Binding-site contacts:
Ligand atom C5 contacts residue THR220 of chain 1.C at 3.8 Å.
Ligand atom C3 contacts residue ASN218 of chain 1.C at 3.8 Å.
Ligand atom C1 contacts residue ASN218 of chain 1.C at 1.4 Å.
Ligand atom O7 contacts residue GLU449 of chain 1.A at 3.9 Å.
Ligand atom C6 contacts residue THR220 of chain 1.C at 4.5 Å.
Ligand atom O5 contacts residue THR220 of chain 1.C at 3.8 Å.
Ligand atom O5 contacts residue ASN218 of chain 1.C at 2.4 Å (h-bond).
Ligand atom C8 contacts residue ASN218 of chain 1.C at 4.4 Å.
Ligand atom C7 contacts residue ASN218 of chain 1.C at 3.4 Å.
Ligand atom O7 contacts residue ASN218 of chain 1.C at 3.6 Å (h-bond).
Ligand atom C4 contacts residue ASN218 of chain 1.C at 4.2 Å.
Ligand atom O5 contacts residue THR93 of chain 1.C at 4.5 Å.
Ligand atom N2 contacts residue ASN218 of chain 1.C at 2.9 Å (h-bond).
Ligand atom O6 contacts residue THR220 of chain 1.C at 3.9 Å.
Ligand atom C2 contacts residue ASN218 of chain 1.C at 2.5 Å.
Ligand atom O6 contacts residue THR93 of chain 1.C at 4.5 Å.
Ligand atom C1 contacts residue THR220 of chain 1.C at 3.8 Å.
Ligand atom C5 contacts residue ASN218 of chain 1.C at 3.7 Å.

The small molecule below binds the protein below.
Small molecule (SMILES): CC(=O)N[C@@H]1[C@@H](O)[C@H](O)[C@@H](CO)O[C@H]1O

Sequence of chain 1.A:
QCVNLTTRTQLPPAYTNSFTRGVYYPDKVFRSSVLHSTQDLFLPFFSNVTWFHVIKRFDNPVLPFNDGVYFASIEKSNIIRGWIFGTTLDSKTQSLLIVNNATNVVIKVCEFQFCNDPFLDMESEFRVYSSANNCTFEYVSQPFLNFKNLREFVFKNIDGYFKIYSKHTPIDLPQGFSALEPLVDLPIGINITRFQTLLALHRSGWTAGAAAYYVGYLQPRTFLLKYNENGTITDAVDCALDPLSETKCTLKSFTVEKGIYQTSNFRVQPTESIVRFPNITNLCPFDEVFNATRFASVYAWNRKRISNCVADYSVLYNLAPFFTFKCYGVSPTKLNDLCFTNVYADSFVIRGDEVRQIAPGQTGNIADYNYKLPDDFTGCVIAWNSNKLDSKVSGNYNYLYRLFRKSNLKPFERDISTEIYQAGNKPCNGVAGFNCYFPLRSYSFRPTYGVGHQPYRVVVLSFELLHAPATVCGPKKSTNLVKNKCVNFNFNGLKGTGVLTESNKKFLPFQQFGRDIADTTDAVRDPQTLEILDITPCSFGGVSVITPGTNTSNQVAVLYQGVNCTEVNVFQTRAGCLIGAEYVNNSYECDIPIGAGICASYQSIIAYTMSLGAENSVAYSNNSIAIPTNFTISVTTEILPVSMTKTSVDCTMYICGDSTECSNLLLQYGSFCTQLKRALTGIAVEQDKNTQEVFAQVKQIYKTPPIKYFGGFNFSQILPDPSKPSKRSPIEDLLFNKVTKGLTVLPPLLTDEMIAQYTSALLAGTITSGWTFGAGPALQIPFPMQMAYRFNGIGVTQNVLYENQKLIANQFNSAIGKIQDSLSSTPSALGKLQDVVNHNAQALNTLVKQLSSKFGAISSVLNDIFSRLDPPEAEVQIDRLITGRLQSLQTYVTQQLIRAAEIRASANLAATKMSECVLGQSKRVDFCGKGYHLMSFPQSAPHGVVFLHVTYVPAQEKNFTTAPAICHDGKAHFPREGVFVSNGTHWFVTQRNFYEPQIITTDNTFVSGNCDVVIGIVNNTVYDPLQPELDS

Sequence of chain 1.C:
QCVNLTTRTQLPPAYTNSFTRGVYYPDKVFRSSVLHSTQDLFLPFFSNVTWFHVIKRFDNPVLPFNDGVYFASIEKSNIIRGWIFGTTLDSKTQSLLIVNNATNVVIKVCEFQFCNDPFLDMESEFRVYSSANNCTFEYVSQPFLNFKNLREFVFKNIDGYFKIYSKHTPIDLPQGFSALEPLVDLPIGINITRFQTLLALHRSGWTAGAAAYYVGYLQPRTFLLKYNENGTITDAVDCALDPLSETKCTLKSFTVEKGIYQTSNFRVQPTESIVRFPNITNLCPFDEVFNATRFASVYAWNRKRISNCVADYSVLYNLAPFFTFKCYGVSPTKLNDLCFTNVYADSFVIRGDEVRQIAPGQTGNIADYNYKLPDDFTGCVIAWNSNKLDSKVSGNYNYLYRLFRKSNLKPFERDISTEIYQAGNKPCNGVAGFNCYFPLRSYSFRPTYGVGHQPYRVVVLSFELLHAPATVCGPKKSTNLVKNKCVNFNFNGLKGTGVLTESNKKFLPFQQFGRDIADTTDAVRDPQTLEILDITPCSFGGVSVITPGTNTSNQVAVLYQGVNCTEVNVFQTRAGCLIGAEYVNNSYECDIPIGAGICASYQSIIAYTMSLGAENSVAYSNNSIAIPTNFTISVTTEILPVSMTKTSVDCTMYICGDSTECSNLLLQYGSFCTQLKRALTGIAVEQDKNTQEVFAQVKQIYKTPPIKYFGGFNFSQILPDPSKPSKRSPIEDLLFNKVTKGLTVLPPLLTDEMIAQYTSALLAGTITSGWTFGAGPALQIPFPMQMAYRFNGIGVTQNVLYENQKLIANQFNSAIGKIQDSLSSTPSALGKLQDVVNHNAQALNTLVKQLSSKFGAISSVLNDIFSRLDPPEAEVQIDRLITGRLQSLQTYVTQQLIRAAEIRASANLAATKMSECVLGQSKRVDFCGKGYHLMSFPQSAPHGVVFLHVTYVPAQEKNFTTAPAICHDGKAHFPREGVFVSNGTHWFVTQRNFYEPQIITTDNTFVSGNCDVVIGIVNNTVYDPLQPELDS